Binding-site contacts:
Ligand atom O5 contacts residue ASN12 of chain 58.E at 2.7 Å (h-bond).
Ligand atom C7 contacts residue ASN12 of chain 58.E at 3.9 Å.
Ligand atom C1 contacts residue ASN12 of chain 58.E at 2.2 Å.
Ligand atom C2 contacts residue ASN12 of chain 58.E at 3.3 Å.
Ligand atom O7 contacts residue ASN12 of chain 58.E at 3.6 Å.
Ligand atom N2 contacts residue ASN12 of chain 58.E at 3.8 Å.
Ligand atom C5 contacts residue ASN12 of chain 58.E at 4.1 Å.

This protein binds this small molecule.
Small molecule (SMILES): CC(=O)N[C@H]1[C@H](O[C@H]2[C@H](O)[C@@H](NC(C)=O)CO[C@@H]2CO)O[C@H](CO)[C@@H](O)[C@@H]1O

Sequence of chain 58.E:
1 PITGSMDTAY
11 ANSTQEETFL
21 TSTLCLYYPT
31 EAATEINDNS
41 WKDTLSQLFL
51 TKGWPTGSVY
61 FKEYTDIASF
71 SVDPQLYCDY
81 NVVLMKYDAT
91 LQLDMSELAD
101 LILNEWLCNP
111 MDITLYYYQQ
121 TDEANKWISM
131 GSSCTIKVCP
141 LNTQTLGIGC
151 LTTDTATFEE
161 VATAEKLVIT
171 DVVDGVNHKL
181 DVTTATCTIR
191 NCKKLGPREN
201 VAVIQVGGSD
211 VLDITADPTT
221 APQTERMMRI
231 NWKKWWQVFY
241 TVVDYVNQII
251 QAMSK